Binding-site contacts:
Ligand atom C3A contacts residue LEU74 of chain 1.B at 4.2 Å (hydrophobic).
Ligand atom C5A contacts residue TYR53 of chain 1.B at 4.0 Å (hydrophobic).
Ligand atom C5 contacts residue PHE139 of chain 1.B at 3.8 Å (hydrophobic).
Ligand atom N contacts residue ASN55 of chain 1.B at 4.3 Å.
Ligand atom C3 contacts residue LEU114 of chain 1.B at 4.2 Å (hydrophobic).
Ligand atom C3 contacts residue PHE134 of chain 1.B at 4.2 Å (hydrophobic).
Ligand atom O contacts residue ILE80 of chain 1.B at 4.4 Å.
Ligand atom C3A contacts residue TYR53 of chain 1.B at 3.7 Å (hydrophobic).
Ligand atom C5A contacts residue LEU74 of chain 1.B at 3.8 Å (hydrophobic).
Ligand atom O contacts residue ASP101 of chain 1.B at 2.5 Å (salt-bridge).
Ligand atom N contacts residue ASP101 of chain 1.B at 3.1 Å (salt-bridge).
Ligand atom C5A contacts residue LEU71 of chain 1.B at 4.2 Å (hydrophobic).
Ligand atom C5 contacts residue LEU147 of chain 1.B at 3.8 Å (hydrophobic).
Ligand atom N contacts residue ARG99 of chain 1.B at 3.7 Å.
Ligand atom C3A contacts residue ASN55 of chain 1.B at 4.2 Å.
Ligand atom C2 contacts residue LEU103 of chain 1.B at 4.2 Å (hydrophobic).
Ligand atom C5 contacts residue LEU136 of chain 1.B at 4.2 Å (hydrophobic).
Ligand atom C3 contacts residue LEU103 of chain 1.B at 3.9 Å (hydrophobic).
Ligand atom C4 contacts residue MSE78 of chain 1.B at 4.0 Å.
Ligand atom N contacts residue ASP132 of chain 1.B at 3.4 Å (salt-bridge).
Ligand atom C5 contacts residue MSE78 of chain 1.B at 4.3 Å.
Ligand atom C3 contacts residue ASN55 of chain 1.B at 4.2 Å.
Ligand atom C4 contacts residue PHE134 of chain 1.B at 4.1 Å (hydrophobic).
Ligand atom C2 contacts residue MSE78 of chain 1.B at 4.2 Å.
Ligand atom O contacts residue ILE116 of chain 1.B at 3.9 Å.
Ligand atom N contacts residue ILE116 of chain 1.B at 4.0 Å.
Ligand atom C5 contacts residue PHE134 of chain 1.B at 3.6 Å (hydrophobic).
Ligand atom C5A contacts residue ILE80 of chain 1.B at 3.9 Å (hydrophobic).
Ligand atom C1 contacts residue ASP101 of chain 1.B at 3.2 Å.
Ligand atom C4A contacts residue TYR53 of chain 1.B at 3.9 Å (hydrophobic).
Ligand atom C4A contacts residue ILE80 of chain 1.B at 3.5 Å (hydrophobic).
Ligand atom C4 contacts residue ASN55 of chain 1.B at 4.2 Å.
Ligand atom C5A contacts residue PHE75 of chain 1.B at 3.9 Å (hydrophobic).
Ligand atom C3A contacts residue MSE78 of chain 1.B at 4.4 Å.
Ligand atom C1 contacts residue ILE116 of chain 1.B at 4.1 Å (hydrophobic).
Ligand atom C3 contacts residue MSE78 of chain 1.B at 4.4 Å.
Ligand atom C1 contacts residue LEU103 of chain 1.B at 4.2 Å (hydrophobic).
Ligand atom O contacts residue LEU103 of chain 1.B at 3.3 Å.

Sequence of chain 1.B:
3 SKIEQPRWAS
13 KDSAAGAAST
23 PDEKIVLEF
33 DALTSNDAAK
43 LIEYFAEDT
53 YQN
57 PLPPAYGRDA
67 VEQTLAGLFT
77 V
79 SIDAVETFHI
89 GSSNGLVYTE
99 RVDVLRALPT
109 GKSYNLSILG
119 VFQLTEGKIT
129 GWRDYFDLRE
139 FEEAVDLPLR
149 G

This protein binds this small molecule.
Small molecule (SMILES): CCCC(CCC)C(N)=O